Sequence of chain 1.A:
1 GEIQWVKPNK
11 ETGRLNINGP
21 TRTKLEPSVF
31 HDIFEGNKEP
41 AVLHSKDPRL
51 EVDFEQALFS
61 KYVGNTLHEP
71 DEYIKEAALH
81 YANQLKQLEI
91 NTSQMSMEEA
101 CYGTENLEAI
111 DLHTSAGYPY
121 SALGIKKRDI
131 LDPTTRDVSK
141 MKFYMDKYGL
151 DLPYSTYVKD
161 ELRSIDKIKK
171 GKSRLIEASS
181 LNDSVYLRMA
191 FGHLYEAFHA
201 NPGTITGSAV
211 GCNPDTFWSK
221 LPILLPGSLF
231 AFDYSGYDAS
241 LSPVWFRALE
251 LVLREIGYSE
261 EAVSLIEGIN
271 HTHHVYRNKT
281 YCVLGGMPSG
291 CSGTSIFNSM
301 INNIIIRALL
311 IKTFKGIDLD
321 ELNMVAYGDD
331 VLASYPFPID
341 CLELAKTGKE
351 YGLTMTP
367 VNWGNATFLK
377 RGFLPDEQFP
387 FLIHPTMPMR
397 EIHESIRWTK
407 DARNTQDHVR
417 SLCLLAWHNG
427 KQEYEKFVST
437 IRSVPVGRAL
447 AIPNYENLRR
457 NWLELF

Binding-site contacts:
Ligand atom C3' contacts residue ASP238 of chain 1.A at 3.8 Å.
Ligand atom O1G contacts residue ARG163 of chain 1.A at 4.5 Å.
Ligand atom N4 contacts residue LYS159 of chain 1.A at 4.1 Å.
Ligand atom C2 contacts residue DOC13 of chain 1.C at 3.5 Å.
Ligand atom O3G contacts residue SER235 of chain 1.A at 4.1 Å.
Ligand atom N3 contacts residue DOC13 of chain 1.C at 3.2 Å (h-bond).
Ligand atom C4 contacts residue ARG174 of chain 1.A at 3.8 Å.
Ligand atom C5 contacts residue DOC13 of chain 1.C at 3.5 Å.
Ligand atom O3G contacts residue TYR234 of chain 1.A at 4.5 Å.
Ligand atom C1' contacts residue DOC13 of chain 1.C at 3.8 Å.
Ligand atom O1A contacts residue DOC13 of chain 1.C at 4.1 Å.
Ligand atom O2B contacts residue ASP329 of chain 1.A at 3.7 Å.
Ligand atom O2 contacts residue DOC13 of chain 1.C at 3.7 Å.
Ligand atom C5 contacts residue ARG174 of chain 1.A at 3.3 Å.
Ligand atom C6 contacts residue DOC13 of chain 1.C at 3.6 Å.
Ligand atom C3' contacts residue ASP329 of chain 1.A at 3.9 Å.
Ligand atom N4 contacts residue GLU161 of chain 1.A at 4.3 Å.
Ligand atom PG contacts residue GLY236 of chain 1.A at 4.3 Å.
Ligand atom O4' contacts residue ASP329 of chain 1.A at 4.1 Å.
Ligand atom O2B contacts residue TYR234 of chain 1.A at 3.9 Å.
Ligand atom C4 contacts residue DOC13 of chain 1.C at 3.1 Å.
Ligand atom C4' contacts residue ASP329 of chain 1.A at 3.5 Å.
Ligand atom N4 contacts residue ARG174 of chain 1.A at 3.6 Å.
Ligand atom C6 contacts residue ARG174 of chain 1.A at 3.4 Å.
Ligand atom N4 contacts residue DOC13 of chain 1.C at 3.5 Å (h-bond).
Ligand atom C5' contacts residue ARG174 of chain 1.A at 3.7 Å.
Ligand atom N1 contacts residue ARG174 of chain 1.A at 4.3 Å.
Ligand atom O2A contacts residue ARG174 of chain 1.A at 3.2 Å (salt-bridge).
Ligand atom N3 contacts residue ARG174 of chain 1.A at 4.4 Å.
Ligand atom PA contacts residue ARG174 of chain 1.A at 3.9 Å.
Ligand atom O2G contacts residue GLY236 of chain 1.A at 4.2 Å.
Ligand atom O4' contacts residue DOC13 of chain 1.C at 3.5 Å.
Ligand atom O1A contacts residue ARG174 of chain 1.A at 3.5 Å (salt-bridge).
Ligand atom O3G contacts residue GLY236 of chain 1.A at 3.3 Å (h-bond).
Ligand atom C2' contacts residue ASP238 of chain 1.A at 3.6 Å.
Ligand atom N1 contacts residue DOC13 of chain 1.C at 3.6 Å.
Ligand atom O5' contacts residue ARG174 of chain 1.A at 4.2 Å.
Ligand atom C4' contacts residue DOC13 of chain 1.C at 4.0 Å.

The protein below binds the small molecule below.
Small molecule (SMILES): Nc1ccn([C@H]2CC[C@@H](CO[P](=O)(O)O[P](=O)(O)OP(=O)(O)O)O2)c(=O)n1